Sequence of chain 1.A:
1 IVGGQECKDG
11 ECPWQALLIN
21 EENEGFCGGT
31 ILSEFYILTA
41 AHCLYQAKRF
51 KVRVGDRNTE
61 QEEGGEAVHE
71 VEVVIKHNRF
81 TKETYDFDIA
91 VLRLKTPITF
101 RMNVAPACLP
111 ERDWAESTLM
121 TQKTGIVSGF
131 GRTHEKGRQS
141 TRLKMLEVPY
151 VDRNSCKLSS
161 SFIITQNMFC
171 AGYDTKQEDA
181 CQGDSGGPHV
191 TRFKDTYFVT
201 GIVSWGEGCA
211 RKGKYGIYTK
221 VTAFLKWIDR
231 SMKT

This small molecule binds to this protein.
Small molecule (SMILES): O=C1CN(S(=O)(=O)/C=C/c2ccc(Cl)s2)CCN1Cc1cc2cnccc2[nH]1

Binding-site contacts:
Ligand atom O44 contacts residue GLU207 of chain 1.A at 3.2 Å.
Ligand atom C33 contacts residue TRP205 of chain 1.A at 3.3 Å (hydrophobic).
Ligand atom C34 contacts residue GLY216 of chain 1.A at 3.7 Å.
Ligand atom C12 contacts residue GLY206 of chain 1.A at 3.5 Å.
Ligand atom C21 contacts residue TYR85 of chain 1.A at 3.6 Å (hydrophobic).
Ligand atom O44 contacts residue GLY208 of chain 1.A at 2.6 Å (h-bond).
Ligand atom C17 contacts residue GLY208 of chain 1.A at 3.3 Å.
Ligand atom C18 contacts residue GLY208 of chain 1.A at 3.5 Å.
Ligand atom N1 contacts residue PHE162 of chain 1.A at 3.7 Å.
Ligand atom O45 contacts residue GLN182 of chain 1.A at 3.2 Å.
Ligand atom C35 contacts residue GLY208 of chain 1.A at 3.4 Å.
Ligand atom C5 contacts residue TRP205 of chain 1.A at 3.7 Å (hydrophobic).
Ligand atom C35 contacts residue GLY206 of chain 1.A at 3.7 Å.
Ligand atom C18 contacts residue GLY206 of chain 1.A at 3.4 Å.
Ligand atom O37 contacts residue CYS209 of chain 1.A at 3.5 Å (h-bond).
Ligand atom C34 contacts residue ASP179 of chain 1.A at 3.4 Å.
Ligand atom C30 contacts residue GLY208 of chain 1.A at 3.4 Å.
Ligand atom C31 contacts residue TRP205 of chain 1.A at 3.7 Å (hydrophobic).
Ligand atom O37 contacts residue GLN182 of chain 1.A at 3.6 Å.
Ligand atom C34 contacts residue TRP205 of chain 1.A at 3.6 Å (hydrophobic).
Ligand atom C31 contacts residue GLY206 of chain 1.A at 3.6 Å.
Ligand atom O44 contacts residue GLY206 of chain 1.A at 3.2 Å (h-bond).
Ligand atom C35 contacts residue ASP179 of chain 1.A at 3.6 Å.
Ligand atom C12 contacts residue TRP205 of chain 1.A at 3.5 Å (hydrophobic).
Ligand atom N1 contacts residue TYR85 of chain 1.A at 3.7 Å.
Ligand atom CL36 contacts residue VAL203 of chain 1.A at 3.7 Å.
Ligand atom C29 contacts residue GLN182 of chain 1.A at 3.7 Å.
Ligand atom C17 contacts residue GLY206 of chain 1.A at 3.0 Å.
Ligand atom CL36 contacts residue ILE217 of chain 1.A at 3.7 Å.
Ligand atom S32 contacts residue TRP205 of chain 1.A at 3.5 Å.
Ligand atom CL36 contacts residue TYR218 of chain 1.A at 3.4 Å.
Ligand atom CL36 contacts residue TRP205 of chain 1.A at 3.8 Å.
Ligand atom CL36 contacts residue ALA180 of chain 1.A at 3.6 Å.
Ligand atom C2 contacts residue PHE162 of chain 1.A at 3.8 Å (hydrophobic).
Ligand atom S32 contacts residue VAL203 of chain 1.A at 3.6 Å.
Ligand atom C33 contacts residue ALA180 of chain 1.A at 3.7 Å (hydrophobic).
Ligand atom C5 contacts residue PHE162 of chain 1.A at 3.8 Å (hydrophobic).
Ligand atom C2 contacts residue GLU83 of chain 1.A at 3.2 Å.
Ligand atom N14 contacts residue GLY206 of chain 1.A at 3.3 Å (h-bond).
Ligand atom C6 contacts residue TRP205 of chain 1.A at 3.4 Å (hydrophobic).